Sequence of chain 1.A:
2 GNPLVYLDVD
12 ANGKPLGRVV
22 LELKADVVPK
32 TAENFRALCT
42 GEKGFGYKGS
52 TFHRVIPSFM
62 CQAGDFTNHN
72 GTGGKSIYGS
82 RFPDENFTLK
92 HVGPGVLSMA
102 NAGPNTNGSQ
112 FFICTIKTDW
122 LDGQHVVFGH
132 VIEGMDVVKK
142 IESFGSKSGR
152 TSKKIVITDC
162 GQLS

This small molecule binds to this protein.
Small molecule (SMILES): Nc1ccc(CNC(=O)NCC(=O)N2CCC[C@@H]2c2ccccc2)cc1

Binding-site contacts:
Ligand atom C20 contacts residue HIS126 of chain 1.A at 3.8 Å.
Ligand atom C4 contacts residue GLY72 of chain 1.A at 3.9 Å.
Ligand atom O23 contacts residue ASN102 of chain 1.A at 3.0 Å (h-bond).
Ligand atom C4 contacts residue GLN111 of chain 1.A at 3.6 Å.
Ligand atom C2 contacts residue ASN102 of chain 1.A at 3.5 Å.
Ligand atom N16 contacts residue GLY109 of chain 1.A at 3.3 Å (h-bond).
Ligand atom C6 contacts residue ASN102 of chain 1.A at 3.5 Å.
Ligand atom C9 contacts residue GLN111 of chain 1.A at 3.6 Å.
Ligand atom O17 contacts residue GLN63 of chain 1.A at 3.0 Å (h-bond).
Ligand atom C5 contacts residue ALA101 of chain 1.A at 3.9 Å (hydrophobic).
Ligand atom C5 contacts residue GLN111 of chain 1.A at 3.8 Å.
Ligand atom C26 contacts residue ARG55 of chain 1.A at 3.9 Å.
Ligand atom N25 contacts residue GLN63 of chain 1.A at 3.7 Å.
Ligand atom C43 contacts residue ARG55 of chain 1.A at 3.6 Å.
Ligand atom C29 contacts residue PHE113 of chain 1.A at 3.4 Å (hydrophobic).
Ligand atom C27 contacts residue PHE60 of chain 1.A at 4.0 Å (hydrophobic).
Ligand atom C28 contacts residue PHE113 of chain 1.A at 3.9 Å (hydrophobic).
Ligand atom C19 contacts residue ASN102 of chain 1.A at 3.9 Å.
Ligand atom C3 contacts residue GLY72 of chain 1.A at 3.3 Å.
Ligand atom C9 contacts residue THR73 of chain 1.A at 3.9 Å.
Ligand atom C28 contacts residue MET61 of chain 1.A at 3.9 Å (hydrophobic).
Ligand atom C46 contacts residue LEU122 of chain 1.A at 3.9 Å (hydrophobic).
Ligand atom O23 contacts residue HIS126 of chain 1.A at 3.1 Å.
Ligand atom C7 contacts residue THR107 of chain 1.A at 3.8 Å.
Ligand atom O23 contacts residue ALA101 of chain 1.A at 3.3 Å.
Ligand atom C27 contacts residue MET61 of chain 1.A at 3.5 Å (hydrophobic).
Ligand atom C8 contacts residue GLN111 of chain 1.A at 3.9 Å.
Ligand atom C6 contacts residue ALA101 of chain 1.A at 3.7 Å (hydrophobic).
Ligand atom C26 contacts residue GLN63 of chain 1.A at 3.5 Å.
Ligand atom C8 contacts residue THR73 of chain 1.A at 4.0 Å.
Ligand atom N18 contacts residue ASN102 of chain 1.A at 2.9 Å (h-bond).
Ligand atom C5 contacts residue ALA103 of chain 1.A at 4.0 Å (hydrophobic).
Ligand atom C5 contacts residue ASN102 of chain 1.A at 3.5 Å.
Ligand atom C27 contacts residue GLN63 of chain 1.A at 3.5 Å.
Ligand atom C9 contacts residue GLY72 of chain 1.A at 3.9 Å.
Ligand atom C43 contacts residue PHE60 of chain 1.A at 4.0 Å (hydrophobic).
Ligand atom N1 contacts residue ASN102 of chain 1.A at 3.2 Å (h-bond).
Ligand atom C29 contacts residue HIS126 of chain 1.A at 3.9 Å.
Ligand atom N16 contacts residue THR107 of chain 1.A at 3.1 Å (h-bond).
Ligand atom C28 contacts residue PHE60 of chain 1.A at 4.0 Å (hydrophobic).